Sequence of chain 47.F:
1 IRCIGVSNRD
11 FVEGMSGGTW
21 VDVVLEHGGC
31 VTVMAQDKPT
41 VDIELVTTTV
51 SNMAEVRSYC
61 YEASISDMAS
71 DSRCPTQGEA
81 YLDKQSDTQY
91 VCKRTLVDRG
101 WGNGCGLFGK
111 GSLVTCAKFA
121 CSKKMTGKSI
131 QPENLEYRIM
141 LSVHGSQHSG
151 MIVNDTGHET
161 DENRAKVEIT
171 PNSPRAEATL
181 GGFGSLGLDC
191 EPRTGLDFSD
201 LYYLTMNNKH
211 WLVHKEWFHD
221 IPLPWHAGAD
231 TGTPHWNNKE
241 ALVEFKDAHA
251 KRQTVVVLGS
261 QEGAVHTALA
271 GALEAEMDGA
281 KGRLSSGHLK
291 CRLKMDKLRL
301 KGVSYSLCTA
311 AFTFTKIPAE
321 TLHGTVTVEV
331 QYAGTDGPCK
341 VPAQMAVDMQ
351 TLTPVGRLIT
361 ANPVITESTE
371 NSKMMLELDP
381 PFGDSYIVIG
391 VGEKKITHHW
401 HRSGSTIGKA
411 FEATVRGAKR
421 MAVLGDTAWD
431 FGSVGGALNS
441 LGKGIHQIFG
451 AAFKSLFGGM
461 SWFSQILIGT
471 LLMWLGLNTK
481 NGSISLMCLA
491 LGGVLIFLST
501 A

Binding-site contacts:
Ligand atom C7 contacts residue MET151 of chain 47.F at 4.0 Å (hydrophobic).
Ligand atom N2 contacts residue ASN154 of chain 47.F at 4.3 Å.
Ligand atom C8 contacts residue MET151 of chain 47.F at 4.1 Å (hydrophobic).
Ligand atom C4 contacts residue ASN154 of chain 47.F at 3.2 Å.
Ligand atom C7 contacts residue HIS148 of chain 47.F at 2.3 Å.
Ligand atom O6 contacts residue ASP155 of chain 47.F at 4.2 Å.
Ligand atom N2 contacts residue HIS148 of chain 47.F at 2.8 Å (h-bond).
Ligand atom C2 contacts residue MET151 of chain 47.F at 4.1 Å (hydrophobic).
Ligand atom C5 contacts residue ASN154 of chain 47.F at 2.1 Å.
Ligand atom O6 contacts residue THR156 of chain 47.F at 1.2 Å (h-bond).
Ligand atom C2 contacts residue GLY150 of chain 47.F at 4.5 Å.
Ligand atom C2 contacts residue HIS148 of chain 47.F at 4.2 Å.
Ligand atom O7 contacts residue THR156 of chain 47.F at 2.4 Å.
Ligand atom O5 contacts residue ARG164 of chain 47.F at 4.3 Å.
Ligand atom C8 contacts residue GLY157 of chain 47.F at 4.5 Å.
Ligand atom C3 contacts residue ASN154 of chain 47.F at 3.5 Å.
Ligand atom C1 contacts residue MET151 of chain 47.F at 3.6 Å (hydrophobic).
Ligand atom C1 contacts residue ASN154 of chain 47.F at 2.5 Å.
Ligand atom C1 contacts residue GLY150 of chain 47.F at 3.8 Å.
Ligand atom C6 contacts residue ASN154 of chain 47.F at 3.0 Å.
Ligand atom O6 contacts residue ASN154 of chain 47.F at 2.4 Å (h-bond).
Ligand atom O5 contacts residue THR156 of chain 47.F at 3.8 Å.
Ligand atom N2 contacts residue GLY150 of chain 47.F at 4.1 Å.
Ligand atom O7 contacts residue HIS148 of chain 47.F at 3.3 Å (h-bond).
Ligand atom O4 contacts residue THR156 of chain 47.F at 4.2 Å.
Ligand atom N2 contacts residue THR156 of chain 47.F at 4.3 Å.
Ligand atom C6 contacts residue THR156 of chain 47.F at 1.8 Å.
Ligand atom N2 contacts residue MET151 of chain 47.F at 3.4 Å.
Ligand atom O4 contacts residue ASN154 of chain 47.F at 3.5 Å (h-bond).
Ligand atom O5 contacts residue ASN154 of chain 47.F at 2.4 Å (h-bond).
Ligand atom C5 contacts residue THR156 of chain 47.F at 3.2 Å.
Ligand atom C6 contacts residue ASP155 of chain 47.F at 4.3 Å.
Ligand atom C4 contacts residue THR156 of chain 47.F at 4.1 Å.
Ligand atom C2 contacts residue ASN154 of chain 47.F at 3.5 Å.
Ligand atom C8 contacts residue HIS148 of chain 47.F at 1.2 Å.
Ligand atom C7 contacts residue THR156 of chain 47.F at 3.4 Å.
Ligand atom C8 contacts residue THR156 of chain 47.F at 2.9 Å.
Ligand atom C6 contacts residue GLY157 of chain 47.F at 4.2 Å.

The small molecule below binds the protein below.
Small molecule (SMILES): CC(=O)N[C@H]1[C@H](O[C@H]2[C@H](O)[C@@H](NC(C)=O)CO[C@@H]2CO)O[C@H](CO)[C@@H](O)[C@@H]1O